A small-molecule ligand and the protein it binds are described below.
Small molecule (SMILES): CC(=O)N[C@H]1[C@H](O[C@H]2[C@H](O)[C@@H](NC(C)=O)CO[C@@H]2CO)O[C@H](CO)[C@@H](O)[C@@H]1O

Sequence of chain 1.A:
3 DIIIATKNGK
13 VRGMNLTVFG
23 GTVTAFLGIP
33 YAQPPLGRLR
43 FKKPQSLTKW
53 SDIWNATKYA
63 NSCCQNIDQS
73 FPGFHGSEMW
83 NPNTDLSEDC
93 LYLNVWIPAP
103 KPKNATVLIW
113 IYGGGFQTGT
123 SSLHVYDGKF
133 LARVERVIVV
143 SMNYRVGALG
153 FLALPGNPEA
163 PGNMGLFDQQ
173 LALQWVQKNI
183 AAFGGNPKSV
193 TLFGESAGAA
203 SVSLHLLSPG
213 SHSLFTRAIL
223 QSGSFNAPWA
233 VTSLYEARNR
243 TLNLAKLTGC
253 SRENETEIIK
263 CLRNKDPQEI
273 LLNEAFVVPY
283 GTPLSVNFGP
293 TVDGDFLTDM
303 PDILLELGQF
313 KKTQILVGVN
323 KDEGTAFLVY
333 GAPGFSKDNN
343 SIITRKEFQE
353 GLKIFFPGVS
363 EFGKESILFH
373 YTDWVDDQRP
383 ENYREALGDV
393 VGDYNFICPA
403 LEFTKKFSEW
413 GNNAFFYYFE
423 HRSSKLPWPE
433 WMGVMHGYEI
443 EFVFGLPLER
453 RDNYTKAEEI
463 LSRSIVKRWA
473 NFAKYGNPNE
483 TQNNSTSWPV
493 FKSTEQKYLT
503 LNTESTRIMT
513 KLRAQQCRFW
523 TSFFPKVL

Binding-site contacts:
Ligand atom C8 contacts residue ASN473 of chain 1.A at 4.4 Å.
Ligand atom O7 contacts residue GLN484 of chain 1.A at 3.5 Å (h-bond).
Ligand atom C1 contacts residue TYR477 of chain 1.A at 4.4 Å (hydrophobic).
Ligand atom C4 contacts residue TYR477 of chain 1.A at 4.5 Å (hydrophobic).
Ligand atom C3 contacts residue TYR477 of chain 1.A at 3.8 Å (hydrophobic).
Ligand atom C5 contacts residue TYR477 of chain 1.A at 4.2 Å (hydrophobic).
Ligand atom C6 contacts residue TYR477 of chain 1.A at 4.1 Å (hydrophobic).
Ligand atom N2 contacts residue ASN481 of chain 1.A at 3.8 Å.
Ligand atom C3 contacts residue ASN481 of chain 1.A at 3.9 Å.
Ligand atom O5 contacts residue TYR477 of chain 1.A at 3.7 Å.
Ligand atom C7 contacts residue THR483 of chain 1.A at 4.2 Å.
Ligand atom C7 contacts residue ASN481 of chain 1.A at 4.2 Å.
Ligand atom C4 contacts residue ASN481 of chain 1.A at 3.9 Å.
Ligand atom C8 contacts residue TYR477 of chain 1.A at 4.5 Å (hydrophobic).
Ligand atom O4 contacts residue TYR477 of chain 1.A at 3.9 Å.
Ligand atom C6 contacts residue ASN481 of chain 1.A at 3.7 Å.
Ligand atom C2 contacts residue ASN481 of chain 1.A at 2.9 Å.
Ligand atom C7 contacts residue GLU482 of chain 1.A at 3.7 Å.
Ligand atom O7 contacts residue ASN481 of chain 1.A at 4.0 Å.
Ligand atom O6 contacts residue ASN481 of chain 1.A at 4.3 Å.
Ligand atom O6 contacts residue ASN479 of chain 1.A at 3.6 Å.
Ligand atom O5 contacts residue ASN479 of chain 1.A at 4.0 Å.
Ligand atom C2 contacts residue TYR477 of chain 1.A at 4.4 Å (hydrophobic).
Ligand atom C8 contacts residue GLU482 of chain 1.A at 3.3 Å.
Ligand atom O3 contacts residue TYR477 of chain 1.A at 4.2 Å.
Ligand atom C5 contacts residue ASN481 of chain 1.A at 2.9 Å.
Ligand atom O7 contacts residue GLU482 of chain 1.A at 3.7 Å.
Ligand atom N2 contacts residue TYR477 of chain 1.A at 4.5 Å.
Ligand atom C6 contacts residue ASN479 of chain 1.A at 4.2 Å.
Ligand atom O7 contacts residue THR483 of chain 1.A at 3.4 Å.
Ligand atom C1 contacts residue ASN481 of chain 1.A at 1.5 Å.
Ligand atom O5 contacts residue ASN481 of chain 1.A at 1.5 Å (h-bond).
Ligand atom O6 contacts residue TYR477 of chain 1.A at 3.5 Å (h-bond).
Ligand atom C8 contacts residue THR483 of chain 1.A at 4.3 Å.